Binding-site contacts:
Ligand atom C2 contacts residue ASN12 of chain 41.I at 3.2 Å.
Ligand atom C5 contacts residue ASN12 of chain 41.I at 4.0 Å.
Ligand atom N2 contacts residue ASN12 of chain 41.I at 3.8 Å.
Ligand atom O5 contacts residue ASN12 of chain 41.I at 2.6 Å (h-bond).
Ligand atom O7 contacts residue ASN12 of chain 41.I at 3.7 Å.
Ligand atom C7 contacts residue ASN12 of chain 41.I at 3.9 Å.
Ligand atom C1 contacts residue ASN12 of chain 41.I at 2.1 Å.

Sequence of chain 41.I:
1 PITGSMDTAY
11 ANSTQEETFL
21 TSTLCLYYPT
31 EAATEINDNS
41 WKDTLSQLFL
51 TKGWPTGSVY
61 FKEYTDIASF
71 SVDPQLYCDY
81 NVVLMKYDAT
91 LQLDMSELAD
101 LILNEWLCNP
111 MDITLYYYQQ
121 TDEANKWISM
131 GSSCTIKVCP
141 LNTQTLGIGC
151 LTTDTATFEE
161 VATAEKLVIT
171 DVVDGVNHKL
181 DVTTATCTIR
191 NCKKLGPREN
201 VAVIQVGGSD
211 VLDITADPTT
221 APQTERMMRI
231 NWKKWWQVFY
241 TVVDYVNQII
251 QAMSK

A small-molecule ligand and the protein it binds are described below.
Small molecule (SMILES): CC(=O)N[C@H]1[C@H](O[C@H]2[C@H](O)[C@@H](NC(C)=O)CO[C@@H]2CO)O[C@H](CO)[C@@H](O)[C@@H]1O